The protein below binds the small molecule below.
Small molecule (SMILES): Cc1cnc(N)c2ncn([C@H]3C[C@H](O[P](=O)(O)OC[C@H]4O[C@@H](n5ccc(N)nc5=O)C[C@@H]4O[P](=O)(O)OC[C@H]4O[C@@H](n5ccc(N)nc5=O)C[C@@H]4O[P](=O)(O)OC[C@H]4O[C@@H](n5ccc(N)nc5=O)C[C@@H]4O)[C@@H](CO[P](=O)(O)O[C@H]4C[C@H](n5ccc(N)nc5=O)O[C@@H]4CO[P](=O)(O)O[C@H]4C[C@H](n5ccc(N)nc5=O)O[C@@H]4CO[P](=O)(O)O[C@H]4C[C@H](n5cnc6c(=O)nc(N)[nH]c65)O[C@@H]4CO[P](=O)(O)O[C@H]4C[C@H](n5cnc6c(N)ncnc65)O[C@@H]4CO[P](=O)(O)O[C@H]4C[C@H](n5cnc6c(N)ncnc65)O[C@@H]4CO)O3)c12

Binding-site contacts:
Ligand atom O6 contacts residue DG7 of chain 1.C at 3.3 Å (h-bond).
Ligand atom N1 contacts residue DT9 of chain 1.C at 2.6 Å (h-bond).
Ligand atom O2 contacts residue DG7 of chain 1.C at 2.8 Å (h-bond).
Ligand atom N4 contacts residue DG6 of chain 1.C at 3.0 Å (h-bond).
Ligand atom O2 contacts residue DG4 of chain 1.C at 2.9 Å (h-bond).
Ligand atom N4 contacts residue DG7 of chain 1.C at 3.0 Å (h-bond).
Ligand atom OP1 contacts residue ARG152 of chain 1.A at 2.9 Å (salt-bridge).
Ligand atom N3 contacts residue DG3 of chain 1.C at 2.9 Å (h-bond).
Ligand atom OP1 contacts residue ARG194 of chain 1.A at 2.8 Å (salt-bridge).
Ligand atom N6 contacts residue DT5 of chain 1.C at 2.8 Å (h-bond).
Ligand atom O4' contacts residue TYR31 of chain 1.A at 3.3 Å.
Ligand atom OP1 contacts residue LYS198 of chain 1.A at 3.1 Å (salt-bridge).
Ligand atom C4' contacts residue TRP113 of chain 1.A at 3.3 Å (hydrophobic).
Ligand atom O2 contacts residue DG3 of chain 1.C at 2.7 Å (h-bond).
Ligand atom N4 contacts residue DG2 of chain 1.C at 2.9 Å (h-bond).
Ligand atom OP2 contacts residue LYS187 of chain 1.A at 2.6 Å (salt-bridge).
Ligand atom O2 contacts residue TYR31 of chain 1.A at 2.6 Å (h-bond).
Ligand atom O2 contacts residue DG2 of chain 1.C at 2.8 Å (h-bond).
Ligand atom O3' contacts residue ARG152 of chain 1.A at 3.2 Å (salt-bridge).
Ligand atom C5' contacts residue TYR31 of chain 1.A at 3.3 Å (hydrophobic).
Ligand atom C6 contacts residue DG6 of chain 1.C at 3.3 Å.
Ligand atom N4 contacts residue DG4 of chain 1.C at 3.0 Å (h-bond).
Ligand atom O2 contacts residue DG6 of chain 1.C at 2.8 Å (h-bond).
Ligand atom O5' contacts residue LYS187 of chain 1.A at 3.3 Å (salt-bridge).
Ligand atom N1 contacts residue DG6 of chain 1.C at 3.2 Å (h-bond).
Ligand atom OP2 contacts residue LYS33 of chain 1.A at 3.3 Å (salt-bridge).
Ligand atom N3 contacts residue DG2 of chain 1.C at 2.8 Å (h-bond).
Ligand atom N3 contacts residue DG4 of chain 1.C at 2.9 Å (h-bond).
Ligand atom N4 contacts residue DG3 of chain 1.C at 2.9 Å (h-bond).
Ligand atom N2 contacts residue DC8 of chain 1.C at 2.9 Å (h-bond).
Ligand atom OP2 contacts residue HIS224 of chain 1.A at 2.9 Å.
Ligand atom C1' contacts residue TYR31 of chain 1.A at 3.2 Å (hydrophobic).
Ligand atom O3' contacts residue TRP113 of chain 1.A at 3.3 Å (h-bond).
Ligand atom N6 contacts residue DT9 of chain 1.C at 3.0 Å (h-bond).
Ligand atom N3 contacts residue DT1 of chain 1.C at 3.2 Å (h-bond).
Ligand atom C2 contacts residue DT9 of chain 1.C at 3.0 Å.
Ligand atom O6 contacts residue DC8 of chain 1.C at 2.9 Å (h-bond).
Ligand atom N3 contacts residue DG7 of chain 1.C at 2.9 Å (h-bond).
Ligand atom N3 contacts residue DG6 of chain 1.C at 2.9 Å (h-bond).
Ligand atom N1 contacts residue DC8 of chain 1.C at 2.9 Å (h-bond).

Sequence of chain 1.A:
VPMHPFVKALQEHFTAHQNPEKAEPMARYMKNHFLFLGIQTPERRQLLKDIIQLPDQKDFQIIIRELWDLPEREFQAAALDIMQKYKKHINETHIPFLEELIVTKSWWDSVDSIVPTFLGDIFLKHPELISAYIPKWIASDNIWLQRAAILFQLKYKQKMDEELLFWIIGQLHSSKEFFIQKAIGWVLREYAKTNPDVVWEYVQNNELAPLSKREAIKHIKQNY